A small-molecule ligand and the protein it binds are described below.
Small molecule (SMILES): NCCCCCN

Sequence of chain 2.C:
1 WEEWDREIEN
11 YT

Binding-site contacts:
Ligand atom NE2 contacts residue ARG6 of chain 2.C at 4.5 Å.
Ligand atom C2 contacts residue GLU9 of chain 2.C at 3.4 Å.
Ligand atom C4 contacts residue ASP5 of chain 2.C at 3.7 Å.
Ligand atom C5 contacts residue GLU2 of chain 2.C at 2.5 Å.
Ligand atom C1 contacts residue GLU9 of chain 2.C at 2.5 Å.
Ligand atom NE2 contacts residue GLU9 of chain 2.C at 1.3 Å.
Ligand atom C1 contacts residue ASP5 of chain 2.C at 2.9 Å.
Ligand atom N1 contacts residue GLU2 of chain 2.C at 1.3 Å.
Ligand atom C4 contacts residue GLU2 of chain 2.C at 3.2 Å.
Ligand atom N1 contacts residue ARG6 of chain 2.C at 3.6 Å.
Ligand atom NE2 contacts residue ASP5 of chain 2.C at 3.1 Å (salt-bridge).
Ligand atom N1 contacts residue ASP5 of chain 2.C at 3.9 Å.
Ligand atom C5 contacts residue ARG6 of chain 2.C at 4.5 Å.
Ligand atom C3 contacts residue ASP5 of chain 2.C at 3.5 Å.
Ligand atom C2 contacts residue ASP5 of chain 2.C at 3.4 Å.
Ligand atom C5 contacts residue ASP5 of chain 2.C at 2.8 Å.